A small-molecule ligand and the protein it binds are described below.
Small molecule (SMILES): NC[C@@H]1O[C@H](O[C@H]2[C@@H](O)[C@H](O[C@@H]3[C@@H](O)[C@H](N)C[C@H](N)[C@H]3O[C@H]3O[C@H](CO)[C@@H](O)[C@H](O)[C@H]3N)O[C@@H]2CO)[C@H](N)[C@@H](O)[C@@H]1O

Sequence of chain 1.J:
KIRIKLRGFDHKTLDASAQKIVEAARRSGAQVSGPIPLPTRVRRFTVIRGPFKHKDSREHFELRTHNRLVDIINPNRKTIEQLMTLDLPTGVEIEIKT

Sequence of chain 1.I:
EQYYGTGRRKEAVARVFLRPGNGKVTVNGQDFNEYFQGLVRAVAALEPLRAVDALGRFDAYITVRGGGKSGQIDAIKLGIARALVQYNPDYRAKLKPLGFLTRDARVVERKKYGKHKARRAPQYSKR

Binding-site contacts:
Ligand atom C44 contacts residue TYR113 of chain 1.I at 4.1 Å (hydrophobic).
Ligand atom C44 contacts residue SER57 of chain 1.J at 3.8 Å.
Ligand atom C34 contacts residue SER57 of chain 1.J at 4.2 Å.
Ligand atom C54 contacts residue TYR113 of chain 1.I at 3.6 Å (hydrophobic).
Ligand atom O54 contacts residue TYR113 of chain 1.I at 4.2 Å.
Ligand atom O34 contacts residue SER57 of chain 1.J at 3.3 Å.
Ligand atom N64 contacts residue ARG49 of chain 1.J at 3.7 Å.
Ligand atom C14 contacts residue TYR113 of chain 1.I at 4.4 Å (hydrophobic).
Ligand atom O44 contacts residue SER57 of chain 1.J at 3.5 Å (h-bond).